Binding-site contacts:
Ligand atom O2 contacts residue PHE198 of chain 1.C at 3.9 Å.
Ligand atom C4 contacts residue SER127 of chain 1.C at 3.7 Å.
Ligand atom C6 contacts residue PHE198 of chain 1.C at 3.9 Å (hydrophobic).
Ligand atom C4 contacts residue GLN202 of chain 1.C at 3.7 Å.
Ligand atom N1 contacts residue SER127 of chain 1.C at 3.7 Å.
Ligand atom C6 contacts residue SER127 of chain 1.C at 3.5 Å.
Ligand atom N1 contacts residue THR126 of chain 1.C at 3.7 Å.
Ligand atom O4 contacts residue GLN202 of chain 1.C at 3.6 Å (h-bond).
Ligand atom C5 contacts residue GLY128 of chain 1.C at 3.6 Å.
Ligand atom O2 contacts residue GOL1 of chain 1.L at 3.7 Å.
Ligand atom C2 contacts residue ILE232 of chain 1.C at 3.5 Å (hydrophobic).
Ligand atom C2 contacts residue GLU233 of chain 1.C at 4.0 Å.
Ligand atom N3 contacts residue ILE232 of chain 1.C at 3.5 Å (h-bond).
Ligand atom N1 contacts residue GOL1 of chain 1.L at 2.8 Å (h-bond).
Ligand atom C4 contacts residue GLY128 of chain 1.C at 3.4 Å.
Ligand atom C2 contacts residue SER127 of chain 1.C at 4.2 Å.
Ligand atom O4 contacts residue SER127 of chain 1.C at 4.1 Å.
Ligand atom N3 contacts residue GLY128 of chain 1.C at 3.9 Å.
Ligand atom O2 contacts residue GLN202 of chain 1.C at 2.9 Å (h-bond).
Ligand atom O4 contacts residue LEU258 of chain 1.C at 3.8 Å.
Ligand atom O4 contacts residue PHE198 of chain 1.C at 3.9 Å.
Ligand atom O2 contacts residue MET234 of chain 1.C at 3.5 Å.
Ligand atom C5 contacts residue SER127 of chain 1.C at 3.4 Å.
Ligand atom C2 contacts residue GOL1 of chain 1.L at 3.6 Å.
Ligand atom N3 contacts residue GLN202 of chain 1.C at 2.8 Å (h-bond).
Ligand atom C6 contacts residue GOL1 of chain 1.L at 3.6 Å.
Ligand atom C4 contacts residue PHE198 of chain 1.C at 3.4 Å (hydrophobic).
Ligand atom C6 contacts residue THR126 of chain 1.C at 3.7 Å.
Ligand atom N3 contacts residue ARG204 of chain 1.C at 4.0 Å.
Ligand atom N3 contacts residue PHE198 of chain 1.C at 3.3 Å.
Ligand atom O4 contacts residue GLY128 of chain 1.C at 3.5 Å.
Ligand atom O4 contacts residue ARG204 of chain 1.C at 2.7 Å (salt-bridge).
Ligand atom C4 contacts residue ILE232 of chain 1.C at 4.2 Å (hydrophobic).
Ligand atom C2 contacts residue PHE198 of chain 1.C at 3.5 Å (hydrophobic).
Ligand atom O2 contacts residue ILE232 of chain 1.C at 3.6 Å (h-bond).
Ligand atom C2 contacts residue GLN202 of chain 1.C at 3.7 Å.
Ligand atom C4 contacts residue ARG204 of chain 1.C at 3.6 Å.
Ligand atom C5 contacts residue PHE198 of chain 1.C at 3.8 Å (hydrophobic).
Ligand atom N1 contacts residue PHE198 of chain 1.C at 3.8 Å.
Ligand atom O2 contacts residue GLU233 of chain 1.C at 3.2 Å.

The protein below binds the small molecule below.
Small molecule (SMILES): O=c1cc[nH]c(=O)[nH]1

Sequence of chain 1.C:
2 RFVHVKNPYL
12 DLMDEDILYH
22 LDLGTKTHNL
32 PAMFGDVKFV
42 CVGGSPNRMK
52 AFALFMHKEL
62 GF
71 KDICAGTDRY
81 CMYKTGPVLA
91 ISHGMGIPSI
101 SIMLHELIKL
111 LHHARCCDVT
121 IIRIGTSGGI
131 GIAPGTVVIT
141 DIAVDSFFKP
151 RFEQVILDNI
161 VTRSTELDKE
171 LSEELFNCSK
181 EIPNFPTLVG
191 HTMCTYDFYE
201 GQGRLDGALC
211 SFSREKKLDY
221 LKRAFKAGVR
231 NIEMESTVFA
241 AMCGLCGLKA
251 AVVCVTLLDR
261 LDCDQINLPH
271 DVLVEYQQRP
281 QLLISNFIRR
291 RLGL